Binding-site contacts:
Ligand atom O3 contacts residue ASP242 of chain 1.B at 2.6 Å (salt-bridge).
Ligand atom O6B contacts residue TYR212 of chain 1.B at 3.6 Å.
Ligand atom C2 contacts residue ASP91 of chain 1.B at 3.4 Å.
Ligand atom O2 contacts residue PHE149 of chain 1.B at 3.6 Å.
Ligand atom C1 contacts residue ARG92 of chain 1.B at 3.8 Å.
Ligand atom O4 contacts residue ASP242 of chain 1.B at 2.5 Å (salt-bridge).
Ligand atom C1 contacts residue ASP143 of chain 1.B at 3.2 Å.
Ligand atom O5 contacts residue ASP143 of chain 1.B at 3.5 Å (salt-bridge).
Ligand atom O6B contacts residue TRP183 of chain 1.B at 3.6 Å.
Ligand atom O5 contacts residue TRP18 of chain 1.B at 3.7 Å.
Ligand atom C1 contacts residue ASN145 of chain 1.B at 3.9 Å.
Ligand atom O5 contacts residue ARG92 of chain 1.B at 3.1 Å (salt-bridge).
Ligand atom C5 contacts residue TRP183 of chain 1.B at 3.6 Å (hydrophobic).
Ligand atom O6A contacts residue TRP18 of chain 1.B at 3.7 Å.
Ligand atom O4 contacts residue TYR212 of chain 1.B at 3.1 Å.
Ligand atom O2 contacts residue ASN145 of chain 1.B at 3.1 Å (h-bond).
Ligand atom C2 contacts residue LYS262 of chain 1.B at 3.8 Å.
Ligand atom O3 contacts residue ARG17 of chain 1.B at 3.0 Å (salt-bridge).
Ligand atom C2 contacts residue TRP18 of chain 1.B at 4.0 Å (hydrophobic).
Ligand atom O6B contacts residue SER15 of chain 1.B at 3.6 Å.
Ligand atom O2 contacts residue LYS262 of chain 1.B at 3.0 Å (salt-bridge).
Ligand atom O6A contacts residue TRP183 of chain 1.B at 3.4 Å.
Ligand atom O2 contacts residue ASP91 of chain 1.B at 2.7 Å (salt-bridge).
Ligand atom O6A contacts residue ARG92 of chain 1.B at 2.7 Å (salt-bridge).
Ligand atom O3 contacts residue LYS262 of chain 1.B at 2.9 Å (salt-bridge).
Ligand atom O1 contacts residue ASN145 of chain 1.B at 3.0 Å (h-bond).
Ligand atom C3 contacts residue ARG17 of chain 1.B at 3.9 Å.
Ligand atom C4 contacts residue ASP242 of chain 1.B at 3.3 Å.
Ligand atom O5 contacts residue TRP183 of chain 1.B at 3.6 Å.
Ligand atom O1 contacts residue ASP143 of chain 1.B at 2.6 Å (salt-bridge).
Ligand atom C1 contacts residue TRP183 of chain 1.B at 3.9 Å (hydrophobic).
Ligand atom C3 contacts residue LYS262 of chain 1.B at 3.7 Å.
Ligand atom O1 contacts residue ASP91 of chain 1.B at 3.6 Å (salt-bridge).
Ligand atom C3 contacts residue ASP242 of chain 1.B at 3.6 Å.
Ligand atom O1 contacts residue ARG92 of chain 1.B at 2.8 Å (salt-bridge).
Ligand atom O6A contacts residue SER15 of chain 1.B at 3.6 Å (h-bond).
Ligand atom C6 contacts residue TRP183 of chain 1.B at 3.5 Å (hydrophobic).
Ligand atom C6 contacts residue ARG92 of chain 1.B at 3.8 Å.
Ligand atom O2 contacts residue ARG17 of chain 1.B at 3.4 Å (salt-bridge).
Ligand atom C2 contacts residue ARG17 of chain 1.B at 3.6 Å.

This small molecule binds to this protein.
Small molecule (SMILES): O=C(O)[C@H]1O[C@@H](O)[C@H](O)[C@@H](O)[C@@H]1O

Sequence of chain 1.B:
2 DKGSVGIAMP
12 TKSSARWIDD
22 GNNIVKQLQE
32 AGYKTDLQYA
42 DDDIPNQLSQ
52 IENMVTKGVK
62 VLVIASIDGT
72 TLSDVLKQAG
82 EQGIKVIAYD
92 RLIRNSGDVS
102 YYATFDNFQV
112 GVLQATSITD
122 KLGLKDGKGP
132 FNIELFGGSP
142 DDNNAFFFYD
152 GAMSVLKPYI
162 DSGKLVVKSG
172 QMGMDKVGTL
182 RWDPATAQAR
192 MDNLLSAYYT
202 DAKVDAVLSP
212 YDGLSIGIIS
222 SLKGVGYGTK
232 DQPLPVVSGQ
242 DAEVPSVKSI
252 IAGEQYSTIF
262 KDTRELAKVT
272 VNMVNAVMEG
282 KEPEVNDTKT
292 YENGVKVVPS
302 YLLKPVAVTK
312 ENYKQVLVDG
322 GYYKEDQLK